Sequence of chain 1.L:
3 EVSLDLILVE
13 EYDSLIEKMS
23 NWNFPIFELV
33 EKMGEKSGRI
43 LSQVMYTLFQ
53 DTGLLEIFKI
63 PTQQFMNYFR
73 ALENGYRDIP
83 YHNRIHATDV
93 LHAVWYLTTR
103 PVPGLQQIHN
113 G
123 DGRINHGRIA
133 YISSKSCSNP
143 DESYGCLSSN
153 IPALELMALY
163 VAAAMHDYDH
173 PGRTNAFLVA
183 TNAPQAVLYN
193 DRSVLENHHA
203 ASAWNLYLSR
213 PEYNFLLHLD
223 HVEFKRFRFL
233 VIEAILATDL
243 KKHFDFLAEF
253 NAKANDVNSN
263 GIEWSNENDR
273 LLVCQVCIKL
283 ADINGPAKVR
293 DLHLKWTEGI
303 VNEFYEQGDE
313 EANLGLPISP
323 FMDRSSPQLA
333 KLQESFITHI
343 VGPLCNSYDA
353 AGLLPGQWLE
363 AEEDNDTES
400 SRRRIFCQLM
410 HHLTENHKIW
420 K

Binding-site contacts:
Ligand atom N3 contacts residue PHE338 of chain 1.L at 3.5 Å.
Ligand atom N1 contacts residue ILE302 of chain 1.L at 3.5 Å.
Ligand atom N1 contacts residue PHE338 of chain 1.L at 3.5 Å.
Ligand atom C10 contacts residue ILE302 of chain 1.L at 3.7 Å (hydrophobic).
Ligand atom C8 contacts residue PHE338 of chain 1.L at 3.7 Å (hydrophobic).
Ligand atom N1 contacts residue TYR83 of chain 1.L at 4.2 Å.
Ligand atom C2 contacts residue TYR83 of chain 1.L at 4.1 Å (hydrophobic).
Ligand atom C11 contacts residue PHE338 of chain 1.L at 4.0 Å (hydrophobic).
Ligand atom N9 contacts residue PHE306 of chain 1.L at 4.0 Å.
Ligand atom O2 contacts residue PHE338 of chain 1.L at 4.1 Å.
Ligand atom C8 contacts residue LEU334 of chain 1.L at 3.9 Å (hydrophobic).
Ligand atom C13 contacts residue LEU242 of chain 1.L at 4.0 Å (hydrophobic).
Ligand atom O6 contacts residue ILE302 of chain 1.L at 3.5 Å.
Ligand atom C14 contacts residue HIS84 of chain 1.L at 3.7 Å.
Ligand atom N7 contacts residue PHE338 of chain 1.L at 3.5 Å.
Ligand atom C14 contacts residue TYR83 of chain 1.L at 3.6 Å (hydrophobic).
Ligand atom C2 contacts residue ILE302 of chain 1.L at 4.2 Å (hydrophobic).
Ligand atom O2 contacts residue ASP284 of chain 1.L at 4.0 Å.
Ligand atom C8 contacts residue GLN335 of chain 1.L at 3.9 Å.
Ligand atom C11 contacts residue LEU242 of chain 1.L at 4.1 Å (hydrophobic).
Ligand atom O2 contacts residue ILE285 of chain 1.L at 3.7 Å.
Ligand atom C14 contacts residue ILE302 of chain 1.L at 4.0 Å (hydrophobic).
Ligand atom N9 contacts residue PHE338 of chain 1.L at 3.6 Å.
Ligand atom C5 contacts residue ILE302 of chain 1.L at 4.0 Å (hydrophobic).
Ligand atom C10 contacts residue GLY287 of chain 1.L at 4.2 Å.
Ligand atom C2 contacts residue PHE338 of chain 1.L at 3.5 Å (hydrophobic).
Ligand atom C10 contacts residue PRO288 of chain 1.L at 4.0 Å (hydrophobic).
Ligand atom O6 contacts residue PHE338 of chain 1.L at 3.7 Å.
Ligand atom N7 contacts residue GLN335 of chain 1.L at 2.9 Å (h-bond).
Ligand atom C6 contacts residue ILE302 of chain 1.L at 3.4 Å (hydrophobic).
Ligand atom C10 contacts residue TYR83 of chain 1.L at 3.5 Å (hydrophobic).
Ligand atom C4 contacts residue PHE338 of chain 1.L at 3.5 Å (hydrophobic).
Ligand atom C12 contacts residue PHE306 of chain 1.L at 4.1 Å (hydrophobic).
Ligand atom O6 contacts residue PRO288 of chain 1.L at 4.0 Å.
Ligand atom O2 contacts residue TYR83 of chain 1.L at 3.5 Å (h-bond).
Ligand atom C6 contacts residue PHE338 of chain 1.L at 3.3 Å (hydrophobic).
Ligand atom C5 contacts residue PHE338 of chain 1.L at 3.5 Å (hydrophobic).
Ligand atom C5 contacts residue GLN335 of chain 1.L at 4.0 Å.
Ligand atom O6 contacts residue GLN335 of chain 1.L at 3.5 Å (h-bond).
Ligand atom C10 contacts residue PHE338 of chain 1.L at 4.2 Å (hydrophobic).

A protein and the small-molecule ligand that binds it are described below.
Small molecule (SMILES): CC(C)Cn1c(=O)n(C)c(=O)c2nc[nH]c21